The protein below binds the small molecule below.
Small molecule (SMILES): CC(=O)N[C@@H]1[C@@H](O)[C@H](O)[C@@H](CO)O[C@H]1O

Sequence of chain 1.A:
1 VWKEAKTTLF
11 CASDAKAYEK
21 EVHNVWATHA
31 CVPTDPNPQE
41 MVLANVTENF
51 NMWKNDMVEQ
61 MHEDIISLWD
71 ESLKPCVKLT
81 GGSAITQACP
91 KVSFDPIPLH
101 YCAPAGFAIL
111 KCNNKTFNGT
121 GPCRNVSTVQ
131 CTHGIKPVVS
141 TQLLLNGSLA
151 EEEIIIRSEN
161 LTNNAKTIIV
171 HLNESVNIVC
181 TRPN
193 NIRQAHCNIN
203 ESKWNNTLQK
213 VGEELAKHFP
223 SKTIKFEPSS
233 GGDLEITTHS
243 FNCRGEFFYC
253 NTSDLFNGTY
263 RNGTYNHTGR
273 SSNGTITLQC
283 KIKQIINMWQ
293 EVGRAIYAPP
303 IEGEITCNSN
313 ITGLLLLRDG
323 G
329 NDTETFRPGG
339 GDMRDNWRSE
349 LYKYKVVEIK

Binding-site contacts:
Ligand atom C7 contacts residue ASN118 of chain 1.A at 3.0 Å.
Ligand atom O6 contacts residue PRO122 of chain 1.A at 3.1 Å.
Ligand atom C6 contacts residue PRO122 of chain 1.A at 4.5 Å (hydrophobic).
Ligand atom O7 contacts residue ASN118 of chain 1.A at 2.5 Å (h-bond).
Ligand atom C8 contacts residue LEU161 of chain 1.A at 3.5 Å (hydrophobic).
Ligand atom N2 contacts residue ASN118 of chain 1.A at 2.8 Å (h-bond).
Ligand atom O6 contacts residue THR120 of chain 1.A at 4.0 Å.
Ligand atom N2 contacts residue THR120 of chain 1.A at 4.0 Å.
Ligand atom C1 contacts residue THR120 of chain 1.A at 3.5 Å.
Ligand atom O5 contacts residue ASN118 of chain 1.A at 2.1 Å (h-bond).
Ligand atom C4 contacts residue ASN118 of chain 1.A at 3.9 Å.
Ligand atom C5 contacts residue THR120 of chain 1.A at 3.4 Å.
Ligand atom C6 contacts residue THR120 of chain 1.A at 4.4 Å.
Ligand atom C2 contacts residue ASN118 of chain 1.A at 2.3 Å.
Ligand atom C4 contacts residue THR120 of chain 1.A at 4.3 Å.
Ligand atom C3 contacts residue THR120 of chain 1.A at 4.3 Å.
Ligand atom C8 contacts residue ASN118 of chain 1.A at 4.5 Å.
Ligand atom C8 contacts residue SER158 of chain 1.A at 4.1 Å.
Ligand atom C6 contacts residue ASN118 of chain 1.A at 4.5 Å.
Ligand atom C2 contacts residue THR120 of chain 1.A at 4.4 Å.
Ligand atom C3 contacts residue ASN118 of chain 1.A at 3.5 Å.
Ligand atom O5 contacts residue THR120 of chain 1.A at 3.7 Å.
Ligand atom C7 contacts residue THR120 of chain 1.A at 4.5 Å.
Ligand atom O7 contacts residue ILE156 of chain 1.A at 3.6 Å (h-bond).
Ligand atom C5 contacts residue ASN118 of chain 1.A at 3.3 Å.
Ligand atom C1 contacts residue ASN118 of chain 1.A at 1.1 Å.
Ligand atom O6 contacts residue GLY121 of chain 1.A at 3.9 Å.